Binding-site contacts:
Ligand atom S7 contacts residue THR76 of chain 3.A at 3.5 Å (h-bond).
Ligand atom O11 contacts residue TYR29 of chain 3.A at 2.6 Å (h-bond).
Ligand atom C15 contacts residue ASN35 of chain 3.A at 3.8 Å.
Ligand atom S7 contacts residue TRP65 of chain 3.A at 3.7 Å.
Ligand atom O16 contacts residue SER74 of chain 3.A at 3.1 Å (h-bond).
Ligand atom N5 contacts residue LEU11 of chain 3.A at 4.0 Å.
Ligand atom C1 contacts residue SER31 of chain 3.A at 3.9 Å.
Ligand atom N2 contacts residue TYR29 of chain 3.A at 3.8 Å.
Ligand atom C1 contacts residue SER13 of chain 3.A at 3.6 Å.
Ligand atom C13 contacts residue TRP106 of chain 1.B at 4.0 Å (hydrophobic).
Ligand atom N5 contacts residue SER31 of chain 3.A at 3.0 Å (h-bond).
Ligand atom C4 contacts residue TRP106 of chain 1.B at 3.9 Å (hydrophobic).
Ligand atom O16 contacts residue TRP65 of chain 3.A at 3.3 Å.
Ligand atom C12 contacts residue TRP65 of chain 3.A at 3.8 Å (hydrophobic).
Ligand atom S7 contacts residue TRP78 of chain 3.A at 3.9 Å.
Ligand atom C12 contacts residue SER31 of chain 3.A at 3.3 Å.
Ligand atom N2 contacts residue LEU11 of chain 3.A at 3.7 Å.
Ligand atom C6 contacts residue TRP106 of chain 1.B at 3.6 Å (hydrophobic).
Ligand atom O17 contacts residue GLY34 of chain 3.A at 3.8 Å.
Ligand atom C4 contacts residue VAL33 of chain 3.A at 3.8 Å (hydrophobic).
Ligand atom N5 contacts residue VAL33 of chain 3.A at 3.8 Å.
Ligand atom O17 contacts residue ASN35 of chain 3.A at 3.0 Å (h-bond).
Ligand atom C3 contacts residue TRP94 of chain 3.A at 3.9 Å (hydrophobic).
Ligand atom O11 contacts residue LEU11 of chain 3.A at 4.0 Å.
Ligand atom O11 contacts residue ASN9 of chain 3.A at 3.0 Å (h-bond).
Ligand atom C4 contacts residue SER31 of chain 3.A at 3.9 Å.
Ligand atom O16 contacts residue ALA72 of chain 3.A at 3.9 Å.
Ligand atom N2 contacts residue ASN9 of chain 3.A at 4.0 Å.
Ligand atom C1 contacts residue ASP114 of chain 3.A at 3.8 Å.
Ligand atom C13 contacts residue LEU96 of chain 3.A at 3.9 Å (hydrophobic).
Ligand atom C1 contacts residue LEU11 of chain 3.A at 3.7 Å (hydrophobic).
Ligand atom C3 contacts residue ASP114 of chain 3.A at 3.9 Å.
Ligand atom O11 contacts residue ASP114 of chain 3.A at 3.8 Å.
Ligand atom C1 contacts residue ASN9 of chain 3.A at 3.8 Å.
Ligand atom N2 contacts residue ASP114 of chain 3.A at 2.9 Å (salt-bridge).
Ligand atom O11 contacts residue SER13 of chain 3.A at 2.7 Å (h-bond).
Ligand atom C1 contacts residue TYR29 of chain 3.A at 3.4 Å (hydrophobic).
Ligand atom C12 contacts residue VAL33 of chain 3.A at 3.9 Å (hydrophobic).
Ligand atom N5 contacts residue SER13 of chain 3.A at 4.0 Å.
Ligand atom C8 contacts residue TRP94 of chain 3.A at 3.3 Å (hydrophobic).

Sequence of chain 3.A:
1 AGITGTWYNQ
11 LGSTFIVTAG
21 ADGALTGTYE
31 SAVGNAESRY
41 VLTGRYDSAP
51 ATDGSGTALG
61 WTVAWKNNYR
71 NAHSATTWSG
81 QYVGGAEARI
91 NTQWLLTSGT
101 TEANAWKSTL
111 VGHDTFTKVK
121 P

Sequence of chain 1.B:
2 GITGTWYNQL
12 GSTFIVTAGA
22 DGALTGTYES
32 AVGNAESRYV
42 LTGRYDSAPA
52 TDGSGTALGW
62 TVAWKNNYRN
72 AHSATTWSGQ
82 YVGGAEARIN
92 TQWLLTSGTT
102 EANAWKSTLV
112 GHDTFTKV

The protein below binds the small molecule below.
Small molecule (SMILES): O=C(O)CCC[C@@H]1SC[C@@H]2NC(=O)N[C@@H]21